A protein and the small-molecule ligand that binds it are described below.
Small molecule (SMILES): O=C(O)CCC(=O)C(=O)O

Sequence of chain 1.C:
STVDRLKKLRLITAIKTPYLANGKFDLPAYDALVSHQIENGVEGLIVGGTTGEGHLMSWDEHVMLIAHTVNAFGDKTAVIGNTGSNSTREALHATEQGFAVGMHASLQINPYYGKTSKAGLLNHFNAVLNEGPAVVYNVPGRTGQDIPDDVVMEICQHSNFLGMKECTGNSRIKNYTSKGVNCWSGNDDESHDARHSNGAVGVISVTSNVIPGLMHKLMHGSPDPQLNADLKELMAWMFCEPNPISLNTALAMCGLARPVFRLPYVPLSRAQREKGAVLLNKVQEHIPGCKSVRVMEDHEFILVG

Binding-site contacts:
Ligand atom C2 contacts residue ALA48 of chain 1.C at 4.4 Å (hydrophobic).
Ligand atom C1 contacts residue THR85 of chain 1.C at 3.6 Å.
Ligand atom O4 contacts residue ARG176 of chain 1.C at 3.2 Å (salt-bridge).
Ligand atom O3 contacts residue ASN277 of chain 1.C at 3.0 Å (h-bond).
Ligand atom C5 contacts residue ASN277 of chain 1.C at 4.1 Å.
Ligand atom O1 contacts residue LEU141 of chain 1.C at 3.9 Å.
Ligand atom C1 contacts residue ALA48 of chain 1.C at 3.8 Å (hydrophobic).
Ligand atom O2 contacts residue TYR171 of chain 1.C at 4.4 Å.
Ligand atom O4 contacts residue TYR171 of chain 1.C at 3.5 Å (h-bond).
Ligand atom O2 contacts residue THR84 of chain 1.C at 3.5 Å (h-bond).
Ligand atom C2 contacts residue TYR171 of chain 1.C at 3.4 Å (hydrophobic).
Ligand atom O2 contacts residue GLY83 of chain 1.C at 4.2 Å.
Ligand atom O3 contacts residue PHE273 of chain 1.C at 4.0 Å.
Ligand atom O1 contacts residue THR84 of chain 1.C at 3.3 Å (h-bond).
Ligand atom O1 contacts residue GLY83 of chain 1.C at 3.8 Å.
Ligand atom C5 contacts residue ARG176 of chain 1.C at 4.0 Å.
Ligand atom C4 contacts residue TYR171 of chain 1.C at 3.8 Å (hydrophobic).
Ligand atom O1 contacts residue ILE80 of chain 1.C at 4.4 Å.
Ligand atom C2 contacts residue THR85 of chain 1.C at 4.2 Å.
Ligand atom C4 contacts residue LYS199 of chain 1.C at 3.6 Å.
Ligand atom O4 contacts residue VAL173 of chain 1.C at 3.9 Å.
Ligand atom O1 contacts residue LYS199 of chain 1.C at 2.4 Å (salt-bridge).
Ligand atom C2 contacts residue LYS199 of chain 1.C at 1.3 Å.
Ligand atom O2 contacts residue ALA48 of chain 1.C at 3.5 Å.
Ligand atom C1 contacts residue TYR171 of chain 1.C at 3.7 Å (hydrophobic).
Ligand atom C3 contacts residue LYS199 of chain 1.C at 2.8 Å.
Ligand atom C3 contacts residue GLY220 of chain 1.C at 4.2 Å.
Ligand atom C1 contacts residue THR84 of chain 1.C at 3.8 Å.
Ligand atom C1 contacts residue LYS199 of chain 1.C at 2.1 Å.
Ligand atom C3 contacts residue VAL240 of chain 1.C at 4.0 Å (hydrophobic).
Ligand atom C3 contacts residue TYR171 of chain 1.C at 4.0 Å (hydrophobic).
Ligand atom C5 contacts residue TYR171 of chain 1.C at 3.8 Å (hydrophobic).
Ligand atom O1 contacts residue TYR171 of chain 1.C at 3.9 Å.
Ligand atom C3 contacts residue THR85 of chain 1.C at 3.8 Å.
Ligand atom O2 contacts residue LYS199 of chain 1.C at 3.3 Å (salt-bridge).
Ligand atom O1 contacts residue THR85 of chain 1.C at 4.3 Å.
Ligand atom O1 contacts residue ALA48 of chain 1.C at 4.0 Å.
Ligand atom O2 contacts residue THR85 of chain 1.C at 2.5 Å (h-bond).
Ligand atom C4 contacts residue GLY220 of chain 1.C at 3.5 Å.
Ligand atom O3 contacts residue ARG176 of chain 1.C at 3.4 Å (salt-bridge).